Sequence of chain 1.A:
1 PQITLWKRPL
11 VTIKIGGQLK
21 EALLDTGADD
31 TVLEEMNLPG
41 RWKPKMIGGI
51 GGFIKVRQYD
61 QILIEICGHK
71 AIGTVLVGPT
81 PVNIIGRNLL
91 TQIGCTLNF

Binding-site contacts:
Ligand atom N20 contacts residue GLY27 of chain 1.B at 3.0 Å (h-bond).
Ligand atom O10 contacts residue ILE50 of chain 1.B at 3.0 Å.
Ligand atom C4 contacts residue GLY48 of chain 1.A at 3.2 Å.
Ligand atom C3 contacts residue GLY48 of chain 1.A at 3.7 Å.
Ligand atom C7 contacts residue VAL32 of chain 1.A at 3.5 Å (hydrophobic).
Ligand atom C34 contacts residue ILE50 of chain 1.B at 3.6 Å (hydrophobic).
Ligand atom O1 contacts residue ASP29 of chain 1.A at 3.5 Å.
Ligand atom C25 contacts residue ASP30 of chain 1.B at 3.8 Å.
Ligand atom C33 contacts residue ILE50 of chain 1.B at 3.8 Å (hydrophobic).
Ligand atom C12 contacts residue GLY27 of chain 1.A at 3.5 Å.
Ligand atom C34 contacts residue PRO81 of chain 1.A at 3.7 Å (hydrophobic).
Ligand atom C16 contacts residue ASP25 of chain 1.A at 3.1 Å.
Ligand atom C18 contacts residue VAL82 of chain 1.B at 3.6 Å (hydrophobic).
Ligand atom O28 contacts residue ASP29 of chain 1.B at 2.9 Å (salt-bridge).
Ligand atom O26 contacts residue ALA28 of chain 1.B at 3.6 Å.
Ligand atom C7 contacts residue ASP30 of chain 1.A at 3.5 Å.
Ligand atom O18 contacts residue ASP25 of chain 1.A at 2.5 Å (salt-bridge).
Ligand atom C17 contacts residue ASP25 of chain 1.B at 3.3 Å.
Ligand atom C30 contacts residue GLY48 of chain 1.B at 3.2 Å.
Ligand atom O23 contacts residue ALA28 of chain 1.B at 3.4 Å.
Ligand atom C29 contacts residue GLY27 of chain 1.B at 3.7 Å.
Ligand atom C7 contacts residue ALA28 of chain 1.A at 3.5 Å (hydrophobic).
Ligand atom C32 contacts residue ASP25 of chain 1.A at 3.3 Å.
Ligand atom C27 contacts residue ASP29 of chain 1.B at 3.6 Å.
Ligand atom C15 contacts residue VAL82 of chain 1.B at 3.6 Å (hydrophobic).
Ligand atom O1 contacts residue ASP30 of chain 1.A at 3.0 Å (salt-bridge).
Ligand atom C32 contacts residue GLY27 of chain 1.B at 3.6 Å.
Ligand atom C17 contacts residue ASP25 of chain 1.A at 3.2 Å.
Ligand atom O9 contacts residue ILE84 of chain 1.A at 3.6 Å.
Ligand atom O18 contacts residue GLY27 of chain 1.B at 3.3 Å.
Ligand atom O26 contacts residue ASP29 of chain 1.B at 3.2 Å (salt-bridge).
Ligand atom O10 contacts residue GLY49 of chain 1.A at 3.4 Å.
Ligand atom O18 contacts residue ASP25 of chain 1.B at 2.5 Å (salt-bridge).
Ligand atom O26 contacts residue ASP30 of chain 1.B at 3.0 Å (salt-bridge).
Ligand atom O9 contacts residue ILE50 of chain 1.B at 3.6 Å.
Ligand atom C13 contacts residue ASP25 of chain 1.B at 3.8 Å.
Ligand atom C34 contacts residue GLY49 of chain 1.B at 3.7 Å.
Ligand atom C31 contacts residue GLY48 of chain 1.B at 3.4 Å.
Ligand atom C6 contacts residue ALA28 of chain 1.A at 3.5 Å (hydrophobic).
Ligand atom C37 contacts residue GLY27 of chain 1.B at 3.2 Å.

Sequence of chain 1.B:
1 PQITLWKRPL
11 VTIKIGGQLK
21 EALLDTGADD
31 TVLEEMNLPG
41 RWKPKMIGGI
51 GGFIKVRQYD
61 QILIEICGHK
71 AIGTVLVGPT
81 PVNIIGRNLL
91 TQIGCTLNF

This small molecule binds to this protein.
Small molecule (SMILES): CC[C@H](C)CN(C[C@@H](O)[C@H](Cc1ccccc1)NC(=O)O[C@H]1CO[C@H]2OCC[C@H]21)S(=O)(=O)c1ccc(CO)cc1